Binding-site contacts:
Ligand atom C3 contacts residue ASP229 of chain 55.A at 4.4 Å.
Ligand atom O1S contacts residue PHE223 of chain 55.A at 3.2 Å.
Ligand atom O2S contacts residue LYS215 of chain 55.A at 3.1 Å (salt-bridge).
Ligand atom S1 contacts residue LYS215 of chain 55.A at 4.1 Å.
Ligand atom O1S contacts residue GLY222 of chain 55.A at 3.0 Å (h-bond).
Ligand atom O3S contacts residue ARG224 of chain 55.A at 3.8 Å.
Ligand atom S1 contacts residue TRP374 of chain 55.A at 4.4 Å.
Ligand atom C2 contacts residue ARG224 of chain 55.A at 4.0 Å.
Ligand atom O1S contacts residue TRP374 of chain 55.A at 4.0 Å.
Ligand atom O2S contacts residue GLY222 of chain 55.A at 3.4 Å (h-bond).
Ligand atom S1 contacts residue ARG224 of chain 55.A at 4.0 Å.
Ligand atom O1S contacts residue LYS215 of chain 55.A at 3.9 Å.
Ligand atom C1 contacts residue ARG224 of chain 55.A at 4.1 Å.
Ligand atom C2 contacts residue TRP374 of chain 55.A at 4.0 Å (hydrophobic).
Ligand atom C1 contacts residue TRP374 of chain 55.A at 3.3 Å (hydrophobic).
Ligand atom N1 contacts residue TRP374 of chain 55.A at 3.5 Å.
Ligand atom O1S contacts residue ARG224 of chain 55.A at 2.9 Å (salt-bridge).
Ligand atom C3 contacts residue TRP374 of chain 55.A at 4.0 Å (hydrophobic).
Ligand atom S1 contacts residue GLY222 of chain 55.A at 3.8 Å.

Sequence of chain 55.A:
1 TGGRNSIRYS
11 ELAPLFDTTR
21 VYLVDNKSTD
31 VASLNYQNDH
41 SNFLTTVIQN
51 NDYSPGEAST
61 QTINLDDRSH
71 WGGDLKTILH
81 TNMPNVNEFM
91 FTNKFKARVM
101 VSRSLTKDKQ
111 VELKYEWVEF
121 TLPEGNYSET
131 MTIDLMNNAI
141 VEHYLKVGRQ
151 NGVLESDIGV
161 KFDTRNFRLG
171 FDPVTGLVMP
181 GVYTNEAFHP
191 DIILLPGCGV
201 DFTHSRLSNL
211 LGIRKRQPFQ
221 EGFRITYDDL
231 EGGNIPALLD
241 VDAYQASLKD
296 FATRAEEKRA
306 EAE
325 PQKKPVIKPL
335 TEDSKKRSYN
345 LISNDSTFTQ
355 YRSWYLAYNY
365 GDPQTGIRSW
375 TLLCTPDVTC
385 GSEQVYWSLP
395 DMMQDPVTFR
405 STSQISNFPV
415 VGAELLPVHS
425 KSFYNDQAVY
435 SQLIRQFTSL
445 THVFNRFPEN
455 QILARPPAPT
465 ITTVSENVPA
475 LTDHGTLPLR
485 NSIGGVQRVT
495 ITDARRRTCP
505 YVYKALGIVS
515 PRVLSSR

A protein and the small-molecule ligand that binds it are described below.
Small molecule (SMILES): CCCCCCCCCCCC[N+](C)(C)CCCS(=O)(=O)O